Binding-site contacts:
Ligand atom O3G contacts residue GLU115 of chain 1.B at 2.8 Å (salt-bridge).
Ligand atom PG contacts residue MG1 of chain 1.M at 3.1 Å.
Ligand atom O3A contacts residue MG1 of chain 1.M at 2.5 Å.
Ligand atom N6 contacts residue VAL24 of chain 1.B at 2.5 Å (h-bond).
Ligand atom O2' contacts residue ARG16 of chain 1.B at 3.4 Å.
Ligand atom O3B contacts residue PRO51 of chain 1.B at 3.4 Å.
Ligand atom N1 contacts residue VAL24 of chain 1.B at 3.4 Å (h-bond).
Ligand atom O2' contacts residue PRO17 of chain 1.B at 3.3 Å.
Ligand atom O3G contacts residue PRO51 of chain 1.B at 3.4 Å.
Ligand atom N6 contacts residue ILE23 of chain 1.B at 3.4 Å.
Ligand atom O1A contacts residue THR56 of chain 1.B at 3.4 Å.
Ligand atom S1G contacts residue ARG203 of chain 1.B at 3.4 Å (salt-bridge).
Ligand atom O1A contacts residue MG1 of chain 1.M at 2.1 Å.
Ligand atom O1B contacts residue LYS55 of chain 1.B at 3.2 Å.
Ligand atom O3B contacts residue MG1 of chain 1.M at 3.3 Å.
Ligand atom O2G contacts residue THR56 of chain 1.B at 3.4 Å (h-bond).
Ligand atom O2A contacts residue LYS55 of chain 1.B at 3.4 Å (salt-bridge).
Ligand atom O1B contacts residue THR56 of chain 1.B at 2.9 Å (h-bond).
Ligand atom O3B contacts residue GLY52 of chain 1.B at 2.7 Å (h-bond).
Ligand atom O2A contacts residue GLY54 of chain 1.B at 3.3 Å.
Ligand atom O1B contacts residue MG1 of chain 1.M at 2.1 Å.
Ligand atom O3' contacts residue VAL12 of chain 1.B at 2.8 Å (h-bond).
Ligand atom O3G contacts residue LYS55 of chain 1.B at 3.3 Å.
Ligand atom S1G contacts residue ARG160 of chain 1.C at 2.8 Å (salt-bridge).
Ligand atom C4 contacts residue MET202 of chain 1.B at 3.4 Å (hydrophobic).
Ligand atom O2G contacts residue MG1 of chain 1.M at 2.1 Å.
Ligand atom N7 contacts residue ILE53 of chain 1.B at 3.3 Å.
Ligand atom C2 contacts residue ARG174 of chain 1.B at 3.4 Å.
Ligand atom O2B contacts residue GLY54 of chain 1.B at 2.9 Å (h-bond).
Ligand atom PA contacts residue MG1 of chain 1.M at 2.8 Å.
Ligand atom PB contacts residue MG1 of chain 1.M at 2.7 Å.
Ligand atom N9 contacts residue MET202 of chain 1.B at 3.4 Å.
Ligand atom PG contacts residue GLU115 of chain 1.B at 3.2 Å.
Ligand atom O2B contacts residue ILE53 of chain 1.B at 2.9 Å (h-bond).
Ligand atom O2G contacts residue GLU115 of chain 1.B at 2.8 Å (salt-bridge).
Ligand atom O2B contacts residue GLY52 of chain 1.B at 3.0 Å (h-bond).
Ligand atom N7 contacts residue GLY54 of chain 1.B at 3.1 Å (h-bond).
Ligand atom O2' contacts residue TYR15 of chain 1.B at 3.2 Å (h-bond).
Ligand atom PB contacts residue GLY52 of chain 1.B at 3.3 Å.
Ligand atom O2B contacts residue LYS55 of chain 1.B at 2.7 Å (salt-bridge).

Sequence of chain 1.C:
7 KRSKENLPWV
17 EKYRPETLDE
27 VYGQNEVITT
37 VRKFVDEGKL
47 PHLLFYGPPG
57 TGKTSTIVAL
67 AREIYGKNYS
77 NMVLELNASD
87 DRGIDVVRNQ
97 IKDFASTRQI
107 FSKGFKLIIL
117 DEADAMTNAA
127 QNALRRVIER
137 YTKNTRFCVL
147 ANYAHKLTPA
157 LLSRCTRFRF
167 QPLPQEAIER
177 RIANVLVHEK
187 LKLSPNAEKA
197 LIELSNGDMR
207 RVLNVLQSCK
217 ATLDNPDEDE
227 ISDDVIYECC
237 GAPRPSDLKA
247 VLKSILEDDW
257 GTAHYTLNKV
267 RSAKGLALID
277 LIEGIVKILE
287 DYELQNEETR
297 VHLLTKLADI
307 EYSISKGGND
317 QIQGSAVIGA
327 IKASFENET

A small-molecule ligand and the protein it binds are described below.
Small molecule (SMILES): Nc1ncnc2c1ncn2[C@@H]1O[C@H](COP(=O)(O)OP(=O)(O)OP(O)(O)=S)[C@@H](O)[C@H]1O

Sequence of chain 1.B:
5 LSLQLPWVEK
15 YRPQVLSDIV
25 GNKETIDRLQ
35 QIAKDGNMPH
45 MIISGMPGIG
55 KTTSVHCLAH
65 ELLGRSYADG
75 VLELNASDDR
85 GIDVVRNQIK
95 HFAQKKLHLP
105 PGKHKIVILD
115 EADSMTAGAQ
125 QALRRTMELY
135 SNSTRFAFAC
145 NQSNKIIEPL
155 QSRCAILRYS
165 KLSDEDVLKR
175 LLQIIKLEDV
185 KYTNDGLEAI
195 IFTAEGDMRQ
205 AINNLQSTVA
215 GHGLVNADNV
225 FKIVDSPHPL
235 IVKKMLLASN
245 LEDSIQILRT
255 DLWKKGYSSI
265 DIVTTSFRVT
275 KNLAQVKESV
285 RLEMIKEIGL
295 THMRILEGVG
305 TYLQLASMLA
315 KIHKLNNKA